This small molecule binds to this protein.
Small molecule (SMILES): CC(=O)N[C@@H]1[C@@H](O)[C@H](O)[C@@H](CO)O[C@H]1O

Sequence of chain 1.D:
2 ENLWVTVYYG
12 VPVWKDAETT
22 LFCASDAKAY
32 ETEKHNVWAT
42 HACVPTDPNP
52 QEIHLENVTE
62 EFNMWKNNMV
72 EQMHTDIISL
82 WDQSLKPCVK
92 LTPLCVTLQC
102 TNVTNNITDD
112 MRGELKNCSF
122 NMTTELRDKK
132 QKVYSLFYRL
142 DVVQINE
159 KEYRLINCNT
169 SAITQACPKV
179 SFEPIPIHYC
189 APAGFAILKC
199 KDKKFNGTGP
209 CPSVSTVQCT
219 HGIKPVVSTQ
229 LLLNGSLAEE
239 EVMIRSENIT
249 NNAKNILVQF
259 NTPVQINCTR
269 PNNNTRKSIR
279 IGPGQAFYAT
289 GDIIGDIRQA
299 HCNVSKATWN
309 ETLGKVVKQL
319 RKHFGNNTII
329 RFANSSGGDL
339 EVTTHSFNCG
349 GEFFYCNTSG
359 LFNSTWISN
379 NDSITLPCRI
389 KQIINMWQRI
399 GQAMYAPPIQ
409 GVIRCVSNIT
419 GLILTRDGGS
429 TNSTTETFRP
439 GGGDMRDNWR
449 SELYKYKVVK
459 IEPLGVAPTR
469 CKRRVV

Binding-site contacts:
Ligand atom O7 contacts residue ASN308 of chain 1.D at 4.3 Å.
Ligand atom C1 contacts residue ASN308 of chain 1.D at 1.4 Å.
Ligand atom C5 contacts residue ASN308 of chain 1.D at 3.7 Å.
Ligand atom C1 contacts residue TRP364 of chain 1.D at 4.4 Å (hydrophobic).
Ligand atom C2 contacts residue ASN308 of chain 1.D at 2.4 Å.
Ligand atom O5 contacts residue ASN308 of chain 1.D at 2.4 Å (h-bond).
Ligand atom N2 contacts residue ASN308 of chain 1.D at 2.8 Å (h-bond).
Ligand atom C8 contacts residue LYS304 of chain 1.D at 4.5 Å.
Ligand atom C3 contacts residue ASN308 of chain 1.D at 3.7 Å.
Ligand atom C4 contacts residue ASN308 of chain 1.D at 4.2 Å.
Ligand atom C7 contacts residue ASN308 of chain 1.D at 3.7 Å.